Sequence of chain 1.A:
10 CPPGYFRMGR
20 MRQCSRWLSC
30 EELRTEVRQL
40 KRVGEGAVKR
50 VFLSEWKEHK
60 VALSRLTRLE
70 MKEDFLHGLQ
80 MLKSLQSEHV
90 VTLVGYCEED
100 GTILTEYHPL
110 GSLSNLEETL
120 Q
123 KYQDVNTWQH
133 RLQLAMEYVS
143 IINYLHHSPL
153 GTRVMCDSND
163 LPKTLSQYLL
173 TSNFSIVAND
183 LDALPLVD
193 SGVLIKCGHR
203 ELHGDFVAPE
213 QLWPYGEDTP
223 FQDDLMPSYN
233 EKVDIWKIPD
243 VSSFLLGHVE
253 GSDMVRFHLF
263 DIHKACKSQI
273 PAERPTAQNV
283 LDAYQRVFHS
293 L

The small molecule below binds the protein below.
Small molecule (SMILES): OC[C@H]1O[C@H](O)[C@@H](O)[C@@H](O)[C@@H]1O

Binding-site contacts:
Ligand atom O4 contacts residue ALA185 of chain 1.A at 3.8 Å.
Ligand atom O1 contacts residue CYS199 of chain 1.A at 4.1 Å.
Ligand atom O1 contacts residue ASN161 of chain 1.A at 4.3 Å.
Ligand atom O2 contacts residue CYS158 of chain 1.A at 3.0 Å (h-bond).
Ligand atom C2 contacts residue CYS199 of chain 1.A at 3.1 Å (hydrophobic).
Ligand atom O6 contacts residue ASP159 of chain 1.A at 4.0 Å.
Ligand atom O5 contacts residue ARG202 of chain 1.A at 4.4 Å.
Ligand atom O2 contacts residue ASN161 of chain 1.A at 3.2 Å (h-bond).
Ligand atom O1 contacts residue ARG202 of chain 1.A at 3.1 Å (salt-bridge).
Ligand atom O3 contacts residue ALA185 of chain 1.A at 4.2 Å.
Ligand atom O3 contacts residue ASP159 of chain 1.A at 4.2 Å.
Ligand atom C1 contacts residue CYS199 of chain 1.A at 4.3 Å (hydrophobic).
Ligand atom O2 contacts residue CYS199 of chain 1.A at 3.9 Å.
Ligand atom O2 contacts residue SER160 of chain 1.A at 4.2 Å.
Ligand atom O3 contacts residue CYS199 of chain 1.A at 3.1 Å.
Ligand atom C2 contacts residue GLY200 of chain 1.A at 4.5 Å.
Ligand atom C1 contacts residue ARG202 of chain 1.A at 4.3 Å.
Ligand atom O2 contacts residue ASP159 of chain 1.A at 3.6 Å.
Ligand atom C6 contacts residue ASP159 of chain 1.A at 4.3 Å.
Ligand atom C2 contacts residue CYS158 of chain 1.A at 4.2 Å (hydrophobic).
Ligand atom C2 contacts residue ASN161 of chain 1.A at 3.7 Å.
Ligand atom C1 contacts residue ASN161 of chain 1.A at 3.8 Å.
Ligand atom C5 contacts residue ARG202 of chain 1.A at 4.3 Å.
Ligand atom C1 contacts residue ASP159 of chain 1.A at 4.3 Å.
Ligand atom C3 contacts residue GLY200 of chain 1.A at 3.6 Å.
Ligand atom O4 contacts residue GLY200 of chain 1.A at 4.3 Å.
Ligand atom C3 contacts residue CYS158 of chain 1.A at 4.5 Å (hydrophobic).
Ligand atom O3 contacts residue CYS158 of chain 1.A at 3.1 Å.
Ligand atom O5 contacts residue ASP159 of chain 1.A at 3.6 Å.
Ligand atom O3 contacts residue GLY200 of chain 1.A at 3.5 Å (h-bond).
Ligand atom C4 contacts residue ALA185 of chain 1.A at 3.9 Å (hydrophobic).
Ligand atom C3 contacts residue CYS199 of chain 1.A at 3.2 Å (hydrophobic).